This small molecule binds to this protein.
Small molecule (SMILES): OC[C@H]1O[C@H](O)[C@@H](O)[C@@H](O)[C@@H]1O

Binding-site contacts:
Ligand atom C5 contacts residue ASP35 of chain 1.D at 3.9 Å.
Ligand atom O5 contacts residue TYR83 of chain 1.D at 4.1 Å.
Ligand atom C3 contacts residue GLY60 of chain 1.D at 3.9 Å.
Ligand atom O6 contacts residue GLY34 of chain 1.D at 3.3 Å (h-bond).
Ligand atom O6 contacts residue ASP35 of chain 1.D at 3.0 Å (salt-bridge).
Ligand atom O4 contacts residue PHE131 of chain 1.D at 4.5 Å.
Ligand atom C4 contacts residue ASP38 of chain 1.D at 3.4 Å.
Ligand atom C6 contacts residue TYR83 of chain 1.D at 3.8 Å (hydrophobic).
Ligand atom O2 contacts residue GLY34 of chain 1.D at 3.3 Å.
Ligand atom C2 contacts residue GLY34 of chain 1.D at 4.3 Å.
Ligand atom O3 contacts residue GLY59 of chain 1.D at 4.0 Å.
Ligand atom C6 contacts residue ASP38 of chain 1.D at 3.5 Å.
Ligand atom C4 contacts residue GLY60 of chain 1.D at 3.7 Å.
Ligand atom O5 contacts residue ASP35 of chain 1.D at 3.0 Å (salt-bridge).
Ligand atom C6 contacts residue ASP35 of chain 1.D at 3.7 Å.
Ligand atom O4 contacts residue GLY60 of chain 1.D at 3.5 Å (h-bond).
Ligand atom O6 contacts residue SER33 of chain 1.D at 4.3 Å.
Ligand atom O6 contacts residue VAL36 of chain 1.D at 2.9 Å (h-bond).
Ligand atom C5 contacts residue GLY34 of chain 1.D at 4.4 Å.
Ligand atom O5 contacts residue GLY34 of chain 1.D at 3.7 Å.
Ligand atom O4 contacts residue GLY59 of chain 1.D at 3.6 Å.
Ligand atom C1 contacts residue GLY34 of chain 1.D at 4.3 Å.
Ligand atom O2 contacts residue GLY60 of chain 1.D at 4.4 Å.
Ligand atom C5 contacts residue ASP38 of chain 1.D at 4.0 Å.
Ligand atom C1 contacts residue ASP35 of chain 1.D at 3.9 Å.
Ligand atom C4 contacts residue GLY34 of chain 1.D at 4.4 Å.
Ligand atom O4 contacts residue ASP38 of chain 1.D at 2.5 Å (salt-bridge).
Ligand atom O3 contacts residue GLY60 of chain 1.D at 3.0 Å (h-bond).
Ligand atom C6 contacts residue PHE131 of chain 1.D at 4.0 Å (hydrophobic).
Ligand atom C6 contacts residue VAL36 of chain 1.D at 3.8 Å (hydrophobic).
Ligand atom O2 contacts residue ASP35 of chain 1.D at 4.3 Å.
Ligand atom O6 contacts residue ASP38 of chain 1.D at 2.8 Å (salt-bridge).
Ligand atom O1 contacts residue ASP35 of chain 1.D at 4.0 Å.
Ligand atom C5 contacts residue TYR83 of chain 1.D at 4.1 Å (hydrophobic).
Ligand atom C6 contacts residue GLY34 of chain 1.D at 4.4 Å.
Ligand atom C4 contacts residue GLY59 of chain 1.D at 4.5 Å.

Sequence of chain 1.D:
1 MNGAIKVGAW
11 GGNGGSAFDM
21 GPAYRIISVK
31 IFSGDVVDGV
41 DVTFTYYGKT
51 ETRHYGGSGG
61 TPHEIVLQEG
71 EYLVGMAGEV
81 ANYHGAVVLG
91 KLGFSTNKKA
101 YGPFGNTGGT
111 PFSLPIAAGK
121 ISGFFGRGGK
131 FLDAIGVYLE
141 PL